Binding-site contacts:
Ligand atom C7 contacts residue ASN59 of chain 1.E at 3.8 Å.
Ligand atom C3 contacts residue ASN59 of chain 1.E at 3.9 Å.
Ligand atom O6 contacts residue ASN59 of chain 1.E at 4.2 Å.
Ligand atom O7 contacts residue ASN59 of chain 1.E at 3.8 Å.
Ligand atom O5 contacts residue ASN59 of chain 1.E at 2.3 Å (h-bond).
Ligand atom N2 contacts residue ASN59 of chain 1.E at 3.2 Å (h-bond).
Ligand atom C5 contacts residue ASN59 of chain 1.E at 3.5 Å.
Ligand atom C4 contacts residue ASN59 of chain 1.E at 4.3 Å.
Ligand atom C8 contacts residue GLU237 of chain 1.E at 4.1 Å.
Ligand atom C8 contacts residue SER92 of chain 1.E at 4.2 Å.
Ligand atom C8 contacts residue ARG69 of chain 1.E at 3.3 Å.
Ligand atom C7 contacts residue ARG69 of chain 1.E at 4.3 Å.
Ligand atom C1 contacts residue ASN59 of chain 1.E at 1.5 Å.
Ligand atom C2 contacts residue ASN59 of chain 1.E at 2.7 Å.

Sequence of chain 1.E:
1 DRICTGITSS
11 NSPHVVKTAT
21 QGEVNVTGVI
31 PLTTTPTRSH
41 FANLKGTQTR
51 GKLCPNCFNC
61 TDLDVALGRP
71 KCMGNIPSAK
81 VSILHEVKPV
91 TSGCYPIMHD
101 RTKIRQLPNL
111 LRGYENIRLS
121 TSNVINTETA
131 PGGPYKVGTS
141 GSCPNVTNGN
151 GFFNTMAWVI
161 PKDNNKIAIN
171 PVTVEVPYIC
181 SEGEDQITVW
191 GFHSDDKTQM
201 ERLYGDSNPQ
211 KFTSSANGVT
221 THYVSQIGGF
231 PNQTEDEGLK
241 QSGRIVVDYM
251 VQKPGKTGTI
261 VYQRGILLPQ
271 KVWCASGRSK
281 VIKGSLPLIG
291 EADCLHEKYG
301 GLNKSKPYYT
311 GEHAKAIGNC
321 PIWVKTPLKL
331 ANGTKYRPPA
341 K

The protein below binds the small molecule below.
Small molecule (SMILES): CC(=O)N[C@@H]1[C@@H](O)[C@H](O)[C@@H](CO)O[C@H]1O